A small-molecule ligand and the protein it binds are described below.
Small molecule (SMILES): CC(=O)N[C@@H]1[C@@H](O)[C@H](O)[C@@H](CO)O[C@H]1O

Binding-site contacts:
Ligand atom C2 contacts residue ASN112 of chain 1.A at 2.5 Å.
Ligand atom C5 contacts residue ARG109 of chain 1.A at 4.2 Å.
Ligand atom C4 contacts residue ARG109 of chain 1.A at 4.2 Å.
Ligand atom C4 contacts residue ASN112 of chain 1.A at 4.0 Å.
Ligand atom N2 contacts residue ASN112 of chain 1.A at 3.1 Å (h-bond).
Ligand atom O5 contacts residue ARG109 of chain 1.A at 4.3 Å.
Ligand atom C7 contacts residue ASN112 of chain 1.A at 4.1 Å.
Ligand atom O5 contacts residue ASN112 of chain 1.A at 2.0 Å (h-bond).
Ligand atom C6 contacts residue ARG109 of chain 1.A at 3.3 Å.
Ligand atom C3 contacts residue ASN112 of chain 1.A at 3.7 Å.
Ligand atom C6 contacts residue ASN112 of chain 1.A at 4.1 Å.
Ligand atom O6 contacts residue ARG109 of chain 1.A at 2.0 Å (salt-bridge).
Ligand atom C5 contacts residue ASN112 of chain 1.A at 3.1 Å.
Ligand atom C1 contacts residue ASN112 of chain 1.A at 1.2 Å.

Sequence of chain 1.A:
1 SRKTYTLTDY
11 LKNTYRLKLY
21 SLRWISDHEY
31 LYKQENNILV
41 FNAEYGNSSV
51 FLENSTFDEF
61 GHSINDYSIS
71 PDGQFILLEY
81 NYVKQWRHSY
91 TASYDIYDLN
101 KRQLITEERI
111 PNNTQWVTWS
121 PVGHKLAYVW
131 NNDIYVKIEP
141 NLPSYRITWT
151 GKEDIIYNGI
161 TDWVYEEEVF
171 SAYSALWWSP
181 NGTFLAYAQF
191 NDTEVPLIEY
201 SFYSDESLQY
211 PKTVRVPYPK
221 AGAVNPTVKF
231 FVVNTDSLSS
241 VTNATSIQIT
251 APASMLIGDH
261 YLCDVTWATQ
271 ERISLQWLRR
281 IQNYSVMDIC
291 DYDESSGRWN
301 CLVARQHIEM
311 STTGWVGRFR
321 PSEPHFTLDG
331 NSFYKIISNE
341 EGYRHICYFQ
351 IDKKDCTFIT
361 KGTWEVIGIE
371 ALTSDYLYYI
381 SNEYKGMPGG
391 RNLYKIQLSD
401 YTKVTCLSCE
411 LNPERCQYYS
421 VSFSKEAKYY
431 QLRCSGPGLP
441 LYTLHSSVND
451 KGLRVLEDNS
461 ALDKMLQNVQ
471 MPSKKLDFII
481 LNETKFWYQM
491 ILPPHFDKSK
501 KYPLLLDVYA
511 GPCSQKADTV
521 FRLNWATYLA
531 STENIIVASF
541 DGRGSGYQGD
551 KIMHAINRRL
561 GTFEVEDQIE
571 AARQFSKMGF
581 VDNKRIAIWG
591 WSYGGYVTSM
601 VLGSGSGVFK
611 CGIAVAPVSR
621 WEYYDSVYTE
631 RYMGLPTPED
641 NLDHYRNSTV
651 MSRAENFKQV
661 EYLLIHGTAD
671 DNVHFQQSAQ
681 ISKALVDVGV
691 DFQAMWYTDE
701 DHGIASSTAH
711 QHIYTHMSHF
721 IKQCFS